The small molecule below binds the protein below.
Small molecule (SMILES): CCC[C@H]1c2ccccc2C=NN1C(=O)/C=C/c1cc(Cc2cnc(N)nc2N)cc(OC)c1OC

Sequence of chain 1.F:
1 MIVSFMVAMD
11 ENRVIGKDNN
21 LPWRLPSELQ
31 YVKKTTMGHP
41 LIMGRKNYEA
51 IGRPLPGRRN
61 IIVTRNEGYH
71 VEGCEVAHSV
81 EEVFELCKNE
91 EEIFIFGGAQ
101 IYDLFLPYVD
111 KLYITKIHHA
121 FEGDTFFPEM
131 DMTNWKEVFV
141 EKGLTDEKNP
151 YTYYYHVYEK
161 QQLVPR

Binding-site contacts:
Ligand atom C09 contacts residue ASN20 of chain 1.F at 3.8 Å.
Ligand atom C27 contacts residue PRO56 of chain 1.F at 3.8 Å (hydrophobic).
Ligand atom N01 contacts residue VAL7 of chain 1.F at 3.8 Å.
Ligand atom N33 contacts residue VAL32 of chain 1.F at 3.4 Å.
Ligand atom C26 contacts residue LYS33 of chain 1.F at 3.7 Å.
Ligand atom N01 contacts residue MET6 of chain 1.F at 2.9 Å (h-bond).
Ligand atom N35 contacts residue VAL7 of chain 1.F at 3.5 Å (h-bond).
Ligand atom C31 contacts residue PHE96 of chain 1.F at 3.4 Å (hydrophobic).
Ligand atom N36 contacts residue ALA8 of chain 1.F at 3.3 Å (h-bond).
Ligand atom C10 contacts residue ILE51 of chain 1.F at 3.6 Å (hydrophobic).
Ligand atom N35 contacts residue ALA8 of chain 1.F at 3.6 Å.
Ligand atom C02 contacts residue MET6 of chain 1.F at 3.6 Å (hydrophobic).
Ligand atom C14 contacts residue LEU29 of chain 1.F at 3.6 Å (hydrophobic).
Ligand atom N33 contacts residue ALA8 of chain 1.F at 3.6 Å.
Ligand atom C09 contacts residue LEU21 of chain 1.F at 3.4 Å (hydrophobic).
Ligand atom C06 contacts residue LEU21 of chain 1.F at 3.8 Å (hydrophobic).
Ligand atom C34 contacts residue GLU28 of chain 1.F at 3.6 Å.
Ligand atom N35 contacts residue MET6 of chain 1.F at 3.4 Å (h-bond).
Ligand atom C07 contacts residue ILE51 of chain 1.F at 3.7 Å (hydrophobic).
Ligand atom C34 contacts residue VAL32 of chain 1.F at 3.4 Å (hydrophobic).
Ligand atom N33 contacts residue GLU28 of chain 1.F at 2.8 Å (salt-bridge).
Ligand atom C27 contacts residue LEU55 of chain 1.F at 3.7 Å (hydrophobic).
Ligand atom C34 contacts residue ALA8 of chain 1.F at 3.5 Å (hydrophobic).
Ligand atom C34 contacts residue VAL7 of chain 1.F at 3.6 Å (hydrophobic).
Ligand atom C19 contacts residue VAL32 of chain 1.F at 3.6 Å (hydrophobic).
Ligand atom C27 contacts residue LYS33 of chain 1.F at 3.8 Å.
Ligand atom N35 contacts residue VAL32 of chain 1.F at 3.2 Å.
Ligand atom C07 contacts residue LEU21 of chain 1.F at 3.8 Å (hydrophobic).
Ligand atom N01 contacts residue TYR102 of chain 1.F at 3.3 Å (h-bond).
Ligand atom O30 contacts residue ARG53 of chain 1.F at 3.7 Å.
Ligand atom C28 contacts residue PRO56 of chain 1.F at 3.6 Å (hydrophobic).
Ligand atom C21 contacts residue LEU29 of chain 1.F at 3.8 Å (hydrophobic).
Ligand atom C28 contacts residue LYS33 of chain 1.F at 3.8 Å.
Ligand atom N36 contacts residue VAL7 of chain 1.F at 3.2 Å.
Ligand atom N36 contacts residue MET6 of chain 1.F at 3.4 Å (h-bond).
Ligand atom C27 contacts residue ARG58 of chain 1.F at 3.2 Å.
Ligand atom O08 contacts residue LEU21 of chain 1.F at 3.7 Å.
Ligand atom N35 contacts residue GLU28 of chain 1.F at 2.6 Å (salt-bridge).
Ligand atom N01 contacts residue PHE96 of chain 1.F at 2.9 Å (h-bond).
Ligand atom C26 contacts residue ARG58 of chain 1.F at 3.8 Å.